Sequence of chain 1.A:
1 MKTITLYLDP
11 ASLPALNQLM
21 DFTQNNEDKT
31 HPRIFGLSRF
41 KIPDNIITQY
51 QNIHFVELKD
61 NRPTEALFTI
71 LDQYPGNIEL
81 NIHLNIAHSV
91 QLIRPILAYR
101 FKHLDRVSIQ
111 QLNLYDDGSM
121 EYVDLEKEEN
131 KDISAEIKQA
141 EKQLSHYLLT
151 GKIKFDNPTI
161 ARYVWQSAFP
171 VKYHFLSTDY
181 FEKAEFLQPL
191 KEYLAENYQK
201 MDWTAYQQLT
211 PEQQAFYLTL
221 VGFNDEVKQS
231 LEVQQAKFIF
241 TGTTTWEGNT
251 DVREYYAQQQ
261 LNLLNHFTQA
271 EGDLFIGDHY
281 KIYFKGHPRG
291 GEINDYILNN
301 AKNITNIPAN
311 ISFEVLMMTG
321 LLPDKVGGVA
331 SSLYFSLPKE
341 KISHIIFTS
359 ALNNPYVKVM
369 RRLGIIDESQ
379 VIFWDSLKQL

A small-molecule ligand and the protein it binds are described below.
Small molecule (SMILES): CC(=O)N[C@@H]1[C@@H](O)[C@@H](F)C(O[P](=O)(O)OC[C@H]2O[C@@H](n3ccc(N)nc3=O)[C@H](O)[C@@H]2O)(C(=O)O)O[C@H]1[C@H](O)[C@H](O)CO

Binding-site contacts:
Ligand atom C5 contacts residue SER331 of chain 1.A at 3.5 Å.
Ligand atom O2 contacts residue ILE311 of chain 1.A at 3.5 Å (h-bond).
Ligand atom O3A contacts residue HIS287 of chain 1.A at 2.4 Å (h-bond).
Ligand atom C2 contacts residue LYS285 of chain 1.A at 3.4 Å.
Ligand atom F3A contacts residue GAL2 of chain 1.B at 2.8 Å.
Ligand atom O2' contacts residue SER312 of chain 1.A at 2.9 Å (h-bond).
Ligand atom O3' contacts residue LEU13 of chain 1.A at 3.5 Å.
Ligand atom O2' contacts residue GLU314 of chain 1.A at 2.6 Å (salt-bridge).
Ligand atom OAA contacts residue TRP246 of chain 1.A at 3.3 Å.
Ligand atom O2A contacts residue SER332 of chain 1.A at 2.8 Å (h-bond).
Ligand atom C3A contacts residue ASP117 of chain 1.A at 2.8 Å.
Ligand atom N3 contacts residue LYS285 of chain 1.A at 3.1 Å (salt-bridge).
Ligand atom O4A contacts residue GLY118 of chain 1.A at 3.5 Å (h-bond).
Ligand atom C4A contacts residue ASP117 of chain 1.A at 3.1 Å.
Ligand atom O9A contacts residue THR244 of chain 1.A at 3.2 Å (h-bond).
Ligand atom N3 contacts residue GLY286 of chain 1.A at 3.5 Å (h-bond).
Ligand atom F3A contacts residue ASP117 of chain 1.A at 2.4 Å.
Ligand atom N5A contacts residue SER119 of chain 1.A at 3.0 Å (h-bond).
Ligand atom N4 contacts residue LYS285 of chain 1.A at 2.9 Å (salt-bridge).
Ligand atom C1A contacts residue ARG39 of chain 1.A at 3.5 Å.
Ligand atom O4A contacts residue SER119 of chain 1.A at 3.5 Å (h-bond).
Ligand atom O2 contacts residue SER312 of chain 1.A at 3.3 Å.
Ligand atom C11 contacts residue MET120 of chain 1.A at 3.5 Å (hydrophobic).
Ligand atom O2 contacts residue PHE313 of chain 1.A at 2.8 Å (h-bond).
Ligand atom OBA contacts residue ARG39 of chain 1.A at 2.9 Å (salt-bridge).
Ligand atom O4A contacts residue MET120 of chain 1.A at 3.0 Å (h-bond).
Ligand atom C9A contacts residue THR244 of chain 1.A at 3.3 Å.
Ligand atom OAA contacts residue ARG39 of chain 1.A at 2.7 Å (salt-bridge).
Ligand atom O5' contacts residue SER331 of chain 1.A at 3.5 Å (h-bond).
Ligand atom N1 contacts residue PRO288 of chain 1.A at 3.5 Å.
Ligand atom N4 contacts residue GLY242 of chain 1.A at 2.8 Å (h-bond).
Ligand atom C11 contacts residue SER119 of chain 1.A at 3.3 Å.
Ligand atom O2 contacts residue LYS285 of chain 1.A at 3.0 Å (salt-bridge).
Ligand atom O2A contacts residue SER331 of chain 1.A at 3.5 Å (h-bond).
Ligand atom C10 contacts residue MET120 of chain 1.A at 3.5 Å (hydrophobic).
Ligand atom O7A contacts residue TRP246 of chain 1.A at 2.4 Å (h-bond).
Ligand atom C2' contacts residue GLU314 of chain 1.A at 3.3 Å.
Ligand atom O4A contacts residue ASP117 of chain 1.A at 2.5 Å (salt-bridge).
Ligand atom O3' contacts residue GLU314 of chain 1.A at 2.6 Å (salt-bridge).
Ligand atom OAA contacts residue HIS287 of chain 1.A at 3.1 Å (h-bond).